The small molecule below binds the protein below.
Small molecule (SMILES): CC(=O)N[C@@H]1[C@@H](O)[C@H](O)[C@@H](CO)O[C@H]1O

Binding-site contacts:
Ligand atom N2 contacts residue ASN287 of chain 1.E at 3.0 Å (h-bond).
Ligand atom O7 contacts residue ASN287 of chain 1.E at 3.9 Å.
Ligand atom C7 contacts residue ASP276 of chain 1.E at 4.5 Å.
Ligand atom C8 contacts residue ASP276 of chain 1.E at 3.3 Å.
Ligand atom C3 contacts residue ASN287 of chain 1.E at 3.8 Å.
Ligand atom C1 contacts residue ASN287 of chain 1.E at 1.4 Å.
Ligand atom C7 contacts residue ASN287 of chain 1.E at 3.6 Å.
Ligand atom C4 contacts residue ASN287 of chain 1.E at 4.2 Å.
Ligand atom C2 contacts residue ASN287 of chain 1.E at 2.5 Å.
Ligand atom C5 contacts residue ASN287 of chain 1.E at 3.6 Å.
Ligand atom O5 contacts residue ASN287 of chain 1.E at 2.3 Å (h-bond).

Sequence of chain 1.E:
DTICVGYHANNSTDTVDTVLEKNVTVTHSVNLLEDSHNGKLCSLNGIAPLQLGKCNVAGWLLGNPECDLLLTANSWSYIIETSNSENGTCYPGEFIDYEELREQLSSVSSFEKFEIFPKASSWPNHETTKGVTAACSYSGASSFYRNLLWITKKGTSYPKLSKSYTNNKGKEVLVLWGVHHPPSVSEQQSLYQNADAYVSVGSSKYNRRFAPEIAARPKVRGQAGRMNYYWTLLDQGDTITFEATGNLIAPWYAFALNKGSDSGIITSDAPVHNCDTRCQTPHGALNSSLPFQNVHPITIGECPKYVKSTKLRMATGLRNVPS